This small molecule binds to this protein.
Small molecule (SMILES): CC(C)c1ncc(Cl)c(C(N)=O)n1

Binding-site contacts:
Ligand atom C2 contacts residue PHE50 of chain 1.A at 3.8 Å (hydrophobic).
Ligand atom C6 contacts residue TYR104 of chain 1.A at 4.1 Å (hydrophobic).
Ligand atom C3 contacts residue TYR104 of chain 1.A at 3.8 Å (hydrophobic).
Ligand atom N1 contacts residue TYR104 of chain 1.A at 3.9 Å.
Ligand atom C1 contacts residue VAL54 of chain 1.A at 3.7 Å (hydrophobic).
Ligand atom O contacts residue PRO106 of chain 1.A at 4.0 Å.
Ligand atom C2 contacts residue VAL54 of chain 1.A at 3.9 Å (hydrophobic).
Ligand atom CL contacts residue SER110 of chain 1.A at 2.9 Å.
Ligand atom C2 contacts residue ILE112 of chain 1.A at 3.7 Å (hydrophobic).
Ligand atom C5 contacts residue THR105 of chain 1.A at 4.2 Å.
Ligand atom C1 contacts residue ILE112 of chain 1.A at 4.4 Å (hydrophobic).
Ligand atom C5 contacts residue ILE112 of chain 1.A at 3.6 Å (hydrophobic).
Ligand atom C contacts residue VAL54 of chain 1.A at 3.6 Å (hydrophobic).
Ligand atom C5 contacts residue SER101 of chain 1.A at 4.3 Å.
Ligand atom C4 contacts residue ILE112 of chain 1.A at 3.7 Å (hydrophobic).
Ligand atom CL contacts residue PRO106 of chain 1.A at 4.2 Å.
Ligand atom C7 contacts residue ILE112 of chain 1.A at 3.6 Å (hydrophobic).
Ligand atom CL contacts residue THR105 of chain 1.A at 3.0 Å.
Ligand atom N2 contacts residue ILE112 of chain 1.A at 3.4 Å.
Ligand atom N2 contacts residue TYR59 of chain 1.A at 3.3 Å.
Ligand atom CL contacts residue ILE112 of chain 1.A at 3.8 Å.
Ligand atom O contacts residue SER110 of chain 1.A at 4.2 Å.
Ligand atom N contacts residue TYR104 of chain 1.A at 4.0 Å.
Ligand atom C4 contacts residue TYR104 of chain 1.A at 4.2 Å (hydrophobic).
Ligand atom C2 contacts residue PRO49 of chain 1.A at 3.8 Å (hydrophobic).
Ligand atom C3 contacts residue ILE112 of chain 1.A at 3.8 Å (hydrophobic).
Ligand atom N contacts residue SER101 of chain 1.A at 3.8 Å.
Ligand atom N1 contacts residue TYR59 of chain 1.A at 4.3 Å.
Ligand atom C7 contacts residue TYR59 of chain 1.A at 4.5 Å (hydrophobic).
Ligand atom C5 contacts residue TYR113 of chain 1.A at 4.2 Å (hydrophobic).
Ligand atom N contacts residue ILE112 of chain 1.A at 3.8 Å.
Ligand atom C1 contacts residue TYR62 of chain 1.A at 4.4 Å (hydrophobic).
Ligand atom C contacts residue TYR59 of chain 1.A at 3.4 Å (hydrophobic).
Ligand atom C5 contacts residue TYR104 of chain 1.A at 4.4 Å (hydrophobic).
Ligand atom C4 contacts residue THR105 of chain 1.A at 4.2 Å.
Ligand atom CL contacts residue TYR113 of chain 1.A at 3.3 Å.
Ligand atom N1 contacts residue ILE112 of chain 1.A at 3.8 Å.
Ligand atom C6 contacts residue ILE112 of chain 1.A at 3.7 Å (hydrophobic).
Ligand atom O contacts residue ILE112 of chain 1.A at 4.2 Å.
Ligand atom C4 contacts residue SER101 of chain 1.A at 3.4 Å.

Sequence of chain 1.A:
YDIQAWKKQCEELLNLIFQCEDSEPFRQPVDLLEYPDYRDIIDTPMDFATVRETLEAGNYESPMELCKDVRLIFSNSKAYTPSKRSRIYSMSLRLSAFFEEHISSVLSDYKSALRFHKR